Sequence of chain 1.A:
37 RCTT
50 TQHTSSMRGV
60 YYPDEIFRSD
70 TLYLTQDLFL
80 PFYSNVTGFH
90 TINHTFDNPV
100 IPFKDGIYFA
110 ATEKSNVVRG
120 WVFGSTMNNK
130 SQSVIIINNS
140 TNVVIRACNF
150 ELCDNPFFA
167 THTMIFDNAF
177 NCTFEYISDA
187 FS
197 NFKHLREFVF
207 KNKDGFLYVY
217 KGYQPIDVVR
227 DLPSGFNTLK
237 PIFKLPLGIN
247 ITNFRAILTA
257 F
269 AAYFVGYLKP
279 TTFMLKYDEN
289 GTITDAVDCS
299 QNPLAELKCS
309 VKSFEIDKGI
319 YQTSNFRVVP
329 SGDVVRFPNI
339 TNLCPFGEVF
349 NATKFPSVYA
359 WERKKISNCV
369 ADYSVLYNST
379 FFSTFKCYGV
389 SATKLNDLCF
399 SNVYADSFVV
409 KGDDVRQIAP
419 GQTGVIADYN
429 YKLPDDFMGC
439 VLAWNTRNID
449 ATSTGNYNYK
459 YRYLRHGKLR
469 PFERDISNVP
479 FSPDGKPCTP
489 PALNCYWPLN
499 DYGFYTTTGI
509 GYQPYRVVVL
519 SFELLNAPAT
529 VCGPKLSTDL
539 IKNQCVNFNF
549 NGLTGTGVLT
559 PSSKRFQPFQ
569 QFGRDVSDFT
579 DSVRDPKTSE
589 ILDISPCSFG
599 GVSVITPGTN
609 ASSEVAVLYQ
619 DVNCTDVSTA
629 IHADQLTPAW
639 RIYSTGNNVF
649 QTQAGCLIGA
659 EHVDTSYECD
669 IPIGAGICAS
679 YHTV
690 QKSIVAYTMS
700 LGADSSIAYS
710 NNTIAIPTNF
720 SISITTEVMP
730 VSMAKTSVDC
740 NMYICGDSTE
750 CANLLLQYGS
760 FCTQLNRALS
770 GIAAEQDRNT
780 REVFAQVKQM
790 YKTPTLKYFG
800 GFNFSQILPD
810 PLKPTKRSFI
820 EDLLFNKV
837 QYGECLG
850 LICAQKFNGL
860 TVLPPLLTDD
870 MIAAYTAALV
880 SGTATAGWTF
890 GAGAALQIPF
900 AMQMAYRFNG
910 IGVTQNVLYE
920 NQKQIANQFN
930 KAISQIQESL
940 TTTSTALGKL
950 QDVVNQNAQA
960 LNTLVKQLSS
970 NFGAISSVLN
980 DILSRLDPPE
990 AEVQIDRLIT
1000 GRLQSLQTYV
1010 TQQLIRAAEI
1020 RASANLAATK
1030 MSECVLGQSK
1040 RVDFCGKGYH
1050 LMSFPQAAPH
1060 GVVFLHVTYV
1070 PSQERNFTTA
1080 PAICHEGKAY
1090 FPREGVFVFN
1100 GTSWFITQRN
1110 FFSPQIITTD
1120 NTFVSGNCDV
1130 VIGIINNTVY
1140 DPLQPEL

Binding-site contacts:
Ligand atom C7 contacts residue ASN376 of chain 1.A at 3.5 Å.
Ligand atom O7 contacts residue ASN376 of chain 1.A at 3.8 Å.
Ligand atom N2 contacts residue ASN376 of chain 1.A at 2.8 Å (h-bond).
Ligand atom C3 contacts residue ASN376 of chain 1.A at 3.6 Å.
Ligand atom C4 contacts residue ASN376 of chain 1.A at 4.1 Å.
Ligand atom O5 contacts residue ASN376 of chain 1.A at 2.4 Å (h-bond).
Ligand atom C1 contacts residue ASN376 of chain 1.A at 1.4 Å.
Ligand atom C5 contacts residue SER372 of chain 1.A at 4.4 Å.
Ligand atom C6 contacts residue SER372 of chain 1.A at 3.9 Å.
Ligand atom C2 contacts residue ASN376 of chain 1.A at 2.3 Å.
Ligand atom O5 contacts residue SER372 of chain 1.A at 3.6 Å.
Ligand atom C5 contacts residue ASN376 of chain 1.A at 3.7 Å.

A protein and the small-molecule ligand that binds it are described below.
Small molecule (SMILES): CC(=O)N[C@@H]1[C@@H](O)[C@H](O)[C@@H](CO)O[C@H]1O